Binding-site contacts:
Ligand atom C02 contacts residue SER242 of chain 1.A at 3.7 Å.
Ligand atom C09 contacts residue PRO241 of chain 1.A at 3.2 Å (hydrophobic).
Ligand atom C07 contacts residue MET235 of chain 1.A at 4.3 Å (hydrophobic).
Ligand atom S06 contacts residue MET235 of chain 1.A at 2.5 Å.
Ligand atom C02 contacts residue GLU2 of chain 1.A at 3.2 Å.
Ligand atom C05 contacts residue MET235 of chain 1.A at 2.7 Å (hydrophobic).
Ligand atom C04 contacts residue MET235 of chain 1.A at 4.0 Å (hydrophobic).
Ligand atom C12 contacts residue MET282 of chain 1.A at 2.1 Å (hydrophobic).
Ligand atom C12 contacts residue PRO241 of chain 1.A at 4.3 Å (hydrophobic).
Ligand atom C05 contacts residue PRO241 of chain 1.A at 3.6 Å (hydrophobic).
Ligand atom N08 contacts residue PRO241 of chain 1.A at 3.6 Å.
Ligand atom S13 contacts residue MET235 of chain 1.A at 4.3 Å.
Ligand atom O03 contacts residue GLU2 of chain 1.A at 2.7 Å (salt-bridge).
Ligand atom S06 contacts residue ALA278 of chain 1.A at 4.4 Å.
Ligand atom C10 contacts residue PRO241 of chain 1.A at 4.0 Å (hydrophobic).
Ligand atom C11 contacts residue MET282 of chain 1.A at 2.9 Å (hydrophobic).
Ligand atom O01 contacts residue GLU2 of chain 1.A at 3.1 Å (salt-bridge).
Ligand atom S13 contacts residue PRO241 of chain 1.A at 3.4 Å.
Ligand atom S06 contacts residue MET282 of chain 1.A at 4.2 Å.
Ligand atom C07 contacts residue PRO241 of chain 1.A at 3.0 Å (hydrophobic).
Ligand atom C05 contacts residue SER242 of chain 1.A at 4.1 Å.
Ligand atom C04 contacts residue PRO241 of chain 1.A at 3.8 Å (hydrophobic).
Ligand atom S06 contacts residue PRO241 of chain 1.A at 2.9 Å.
Ligand atom C07 contacts residue MET282 of chain 1.A at 3.6 Å (hydrophobic).
Ligand atom O01 contacts residue PRO241 of chain 1.A at 4.4 Å.
Ligand atom C10 contacts residue MET282 of chain 1.A at 3.1 Å (hydrophobic).
Ligand atom S13 contacts residue MET282 of chain 1.A at 1.6 Å.
Ligand atom C09 contacts residue MET282 of chain 1.A at 2.6 Å (hydrophobic).
Ligand atom C04 contacts residue SER242 of chain 1.A at 4.0 Å.
Ligand atom O01 contacts residue SER242 of chain 1.A at 2.6 Å.

The small molecule below binds the protein below.
Small molecule (SMILES): O=C(O)c1csc(-c2cccs2)n1

Sequence of chain 1.A:
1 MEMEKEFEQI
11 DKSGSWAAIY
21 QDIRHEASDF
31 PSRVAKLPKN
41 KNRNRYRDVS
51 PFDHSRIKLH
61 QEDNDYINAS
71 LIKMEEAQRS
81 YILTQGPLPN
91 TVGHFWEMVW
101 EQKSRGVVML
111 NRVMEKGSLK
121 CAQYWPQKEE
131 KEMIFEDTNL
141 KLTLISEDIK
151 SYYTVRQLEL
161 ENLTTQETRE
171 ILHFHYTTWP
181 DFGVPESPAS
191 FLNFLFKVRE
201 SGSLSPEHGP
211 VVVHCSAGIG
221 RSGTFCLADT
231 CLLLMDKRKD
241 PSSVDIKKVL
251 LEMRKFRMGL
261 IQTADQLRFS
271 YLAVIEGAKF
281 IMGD